Sequence of chain 1.A:
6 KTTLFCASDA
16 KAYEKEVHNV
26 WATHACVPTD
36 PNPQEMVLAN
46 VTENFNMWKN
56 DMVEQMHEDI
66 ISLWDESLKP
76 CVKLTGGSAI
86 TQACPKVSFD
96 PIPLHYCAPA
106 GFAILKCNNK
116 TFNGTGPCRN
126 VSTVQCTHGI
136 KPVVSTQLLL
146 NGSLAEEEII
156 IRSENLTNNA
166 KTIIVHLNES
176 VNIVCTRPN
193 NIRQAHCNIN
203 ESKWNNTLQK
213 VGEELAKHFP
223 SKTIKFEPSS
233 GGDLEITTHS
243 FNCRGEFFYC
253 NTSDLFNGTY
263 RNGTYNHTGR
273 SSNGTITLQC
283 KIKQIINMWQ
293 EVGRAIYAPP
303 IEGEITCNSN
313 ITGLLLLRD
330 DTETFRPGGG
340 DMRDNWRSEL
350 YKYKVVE

Binding-site contacts:
Ligand atom N2 contacts residue ASN207 of chain 1.A at 2.3 Å (h-bond).
Ligand atom O6 contacts residue GLY276 of chain 1.A at 3.6 Å.
Ligand atom C8 contacts residue HIS269 of chain 1.A at 3.6 Å.
Ligand atom C7 contacts residue ASN207 of chain 1.A at 2.8 Å.
Ligand atom O6 contacts residue SER273 of chain 1.A at 4.4 Å.
Ligand atom O5 contacts residue ASN207 of chain 1.A at 2.5 Å (h-bond).
Ligand atom C1 contacts residue SER204 of chain 1.A at 4.2 Å.
Ligand atom C2 contacts residue ASN207 of chain 1.A at 2.0 Å.
Ligand atom C6 contacts residue GLU203 of chain 1.A at 3.1 Å.
Ligand atom C1 contacts residue GLU203 of chain 1.A at 3.9 Å.
Ligand atom C5 contacts residue GLU203 of chain 1.A at 3.6 Å.
Ligand atom O5 contacts residue GLU203 of chain 1.A at 3.3 Å (salt-bridge).
Ligand atom C7 contacts residue TYR267 of chain 1.A at 4.2 Å (hydrophobic).
Ligand atom O6 contacts residue GLU203 of chain 1.A at 2.2 Å (salt-bridge).
Ligand atom C4 contacts residue GLU203 of chain 1.A at 4.0 Å.
Ligand atom C4 contacts residue ASN207 of chain 1.A at 4.0 Å.
Ligand atom O5 contacts residue SER204 of chain 1.A at 3.6 Å.
Ligand atom C5 contacts residue SER204 of chain 1.A at 4.1 Å.
Ligand atom O7 contacts residue HIS269 of chain 1.A at 4.4 Å.
Ligand atom C6 contacts residue SER204 of chain 1.A at 4.2 Å.
Ligand atom C8 contacts residue ASN207 of chain 1.A at 3.0 Å.
Ligand atom C1 contacts residue ASN207 of chain 1.A at 1.4 Å.
Ligand atom O7 contacts residue ASN207 of chain 1.A at 3.7 Å.
Ligand atom C5 contacts residue ASN207 of chain 1.A at 3.7 Å.
Ligand atom O7 contacts residue TYR267 of chain 1.A at 3.1 Å (h-bond).
Ligand atom C6 contacts residue GLY276 of chain 1.A at 4.1 Å.
Ligand atom O3 contacts residue ASN207 of chain 1.A at 4.4 Å.
Ligand atom C3 contacts residue ASN207 of chain 1.A at 3.5 Å.

A small-molecule ligand and the protein it binds are described below.
Small molecule (SMILES): CC(=O)N[C@@H]1[C@@H](O)[C@H](O)[C@@H](CO)O[C@H]1O